Binding-site contacts:
Ligand atom O7 contacts residue ASN234 of chain 1.E at 3.4 Å (h-bond).
Ligand atom C2 contacts residue ASN234 of chain 1.E at 2.5 Å.
Ligand atom C1 contacts residue THR236 of chain 1.E at 4.3 Å.
Ligand atom C6 contacts residue THR108 of chain 1.E at 4.1 Å.
Ligand atom C7 contacts residue ASN234 of chain 1.E at 3.4 Å.
Ligand atom O5 contacts residue THR108 of chain 1.E at 3.8 Å.
Ligand atom C1 contacts residue THR108 of chain 1.E at 4.4 Å.
Ligand atom C5 contacts residue ASN234 of chain 1.E at 3.7 Å.
Ligand atom O5 contacts residue ASN234 of chain 1.E at 2.4 Å (h-bond).
Ligand atom O6 contacts residue THR108 of chain 1.E at 3.5 Å.
Ligand atom C1 contacts residue ASN234 of chain 1.E at 1.4 Å.
Ligand atom C8 contacts residue ASN234 of chain 1.E at 4.1 Å.
Ligand atom C3 contacts residue ASN234 of chain 1.E at 3.8 Å.
Ligand atom N2 contacts residue ASN234 of chain 1.E at 2.9 Å (h-bond).
Ligand atom C5 contacts residue THR108 of chain 1.E at 4.5 Å.
Ligand atom C4 contacts residue ASN234 of chain 1.E at 4.2 Å.

Sequence of chain 1.E:
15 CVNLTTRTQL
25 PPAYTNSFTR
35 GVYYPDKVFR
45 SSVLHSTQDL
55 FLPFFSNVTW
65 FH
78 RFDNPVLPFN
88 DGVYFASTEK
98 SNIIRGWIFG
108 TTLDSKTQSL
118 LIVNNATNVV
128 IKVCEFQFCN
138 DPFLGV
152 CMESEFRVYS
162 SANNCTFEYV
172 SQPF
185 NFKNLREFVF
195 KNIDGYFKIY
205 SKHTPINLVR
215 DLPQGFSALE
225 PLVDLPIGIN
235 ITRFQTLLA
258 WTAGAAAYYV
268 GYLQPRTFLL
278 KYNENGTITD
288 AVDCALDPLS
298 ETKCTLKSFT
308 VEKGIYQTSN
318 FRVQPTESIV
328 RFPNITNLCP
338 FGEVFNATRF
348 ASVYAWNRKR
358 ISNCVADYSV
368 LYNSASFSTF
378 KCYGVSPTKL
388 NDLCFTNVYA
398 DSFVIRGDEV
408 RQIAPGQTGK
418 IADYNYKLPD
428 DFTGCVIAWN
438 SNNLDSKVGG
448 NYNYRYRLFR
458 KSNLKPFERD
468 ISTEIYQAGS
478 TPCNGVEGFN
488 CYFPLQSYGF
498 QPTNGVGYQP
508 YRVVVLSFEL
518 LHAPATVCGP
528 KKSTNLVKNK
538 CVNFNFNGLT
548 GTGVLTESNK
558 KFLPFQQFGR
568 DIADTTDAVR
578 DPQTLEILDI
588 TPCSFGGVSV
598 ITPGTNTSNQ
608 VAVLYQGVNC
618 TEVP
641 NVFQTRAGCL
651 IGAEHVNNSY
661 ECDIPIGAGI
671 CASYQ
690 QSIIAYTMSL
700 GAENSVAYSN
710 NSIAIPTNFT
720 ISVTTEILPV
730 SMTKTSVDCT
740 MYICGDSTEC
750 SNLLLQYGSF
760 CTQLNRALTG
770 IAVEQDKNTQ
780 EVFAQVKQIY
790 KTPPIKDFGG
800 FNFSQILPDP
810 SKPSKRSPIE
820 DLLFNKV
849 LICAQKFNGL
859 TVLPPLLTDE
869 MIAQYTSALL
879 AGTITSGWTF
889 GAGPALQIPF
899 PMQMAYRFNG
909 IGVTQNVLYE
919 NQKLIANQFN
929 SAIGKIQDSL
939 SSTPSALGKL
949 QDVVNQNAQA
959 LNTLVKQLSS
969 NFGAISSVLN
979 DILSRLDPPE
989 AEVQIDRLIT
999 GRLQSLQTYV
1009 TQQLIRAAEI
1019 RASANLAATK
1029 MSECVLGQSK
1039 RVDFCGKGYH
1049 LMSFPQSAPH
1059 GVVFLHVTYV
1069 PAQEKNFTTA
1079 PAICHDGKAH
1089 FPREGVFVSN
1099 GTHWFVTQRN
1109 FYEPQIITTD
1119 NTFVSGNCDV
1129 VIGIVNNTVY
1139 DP

The small molecule below binds the protein below.
Small molecule (SMILES): CC(=O)N[C@@H]1[C@@H](O)[C@H](O)[C@@H](CO)O[C@H]1O